A small-molecule ligand and the protein it binds are described below.
Small molecule (SMILES): CC(C)C[C@H](NC(=O)[C@@H]1CCCN1C(=O)[C@@H](N)CCCCN)C(N)=O

Sequence of chain 1.B:
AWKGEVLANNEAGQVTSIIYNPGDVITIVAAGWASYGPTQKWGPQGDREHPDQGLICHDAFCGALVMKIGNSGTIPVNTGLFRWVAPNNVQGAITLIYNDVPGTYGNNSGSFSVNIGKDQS

Binding-site contacts:
Ligand atom C contacts residue PRO52 of chain 1.B at 4.3 Å (hydrophobic).
Ligand atom CD contacts residue PHB1 of chain 1.Q at 4.1 Å.
Ligand atom CG contacts residue GLU50 of chain 1.B at 3.4 Å.
Ligand atom C contacts residue PRO52 of chain 1.B at 4.4 Å (hydrophobic).
Ligand atom O contacts residue PRO52 of chain 1.B at 4.4 Å.
Ligand atom CD2 contacts residue HIS51 of chain 1.B at 4.3 Å.
Ligand atom N contacts residue PHB1 of chain 1.Q at 3.6 Å.
Ligand atom CD2 contacts residue GLU50 of chain 1.B at 3.8 Å.
Ligand atom CG contacts residue PHB1 of chain 1.Q at 4.3 Å.
Ligand atom CA contacts residue PHB1 of chain 1.Q at 2.4 Å.
Ligand atom C contacts residue PHB1 of chain 1.Q at 2.9 Å.
Ligand atom CB contacts residue PHB1 of chain 1.Q at 3.7 Å.
Ligand atom N contacts residue GLU50 of chain 1.B at 4.5 Å.
Ligand atom CD1 contacts residue GLU50 of chain 1.B at 3.7 Å.
Ligand atom O contacts residue PHB1 of chain 1.Q at 3.0 Å.
Ligand atom N contacts residue PHB1 of chain 1.Q at 1.3 Å.
Ligand atom O contacts residue PRO52 of chain 1.B at 3.2 Å.
Ligand atom CD2 contacts residue PRO52 of chain 1.B at 3.9 Å (hydrophobic).